This small molecule binds to this protein.
Small molecule (SMILES): CC(=O)N[C@H]1[C@H](O[C@H]2[C@H](O)[C@@H](NC(C)=O)CO[C@@H]2CO)O[C@H](CO)[C@@H](O)[C@@H]1O

Sequence of chain 2.A:
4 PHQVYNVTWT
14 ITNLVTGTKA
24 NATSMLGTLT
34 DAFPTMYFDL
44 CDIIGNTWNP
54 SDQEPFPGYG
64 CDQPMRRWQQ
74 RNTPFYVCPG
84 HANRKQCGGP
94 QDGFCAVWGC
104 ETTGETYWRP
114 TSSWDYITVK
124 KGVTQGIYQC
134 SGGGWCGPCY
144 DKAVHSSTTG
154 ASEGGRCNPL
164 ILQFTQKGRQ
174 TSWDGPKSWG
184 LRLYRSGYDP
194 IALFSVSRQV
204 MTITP

Sequence of chain 1.B:
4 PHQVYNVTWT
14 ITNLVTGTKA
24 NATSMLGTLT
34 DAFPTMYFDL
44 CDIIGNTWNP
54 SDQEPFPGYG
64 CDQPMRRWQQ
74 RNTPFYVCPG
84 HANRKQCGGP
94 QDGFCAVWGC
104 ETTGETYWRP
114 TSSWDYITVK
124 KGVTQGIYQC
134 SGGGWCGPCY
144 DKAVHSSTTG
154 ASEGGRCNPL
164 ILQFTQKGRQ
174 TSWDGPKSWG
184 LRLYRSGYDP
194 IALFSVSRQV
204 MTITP

Binding-site contacts:
Ligand atom C1 contacts residue ASN9 of chain 1.B at 1.4 Å.
Ligand atom O6 contacts residue ASP177 of chain 2.A at 3.9 Å.
Ligand atom C2 contacts residue ASN9 of chain 1.B at 2.4 Å.
Ligand atom O6 contacts residue THR11 of chain 1.B at 4.1 Å.
Ligand atom O7 contacts residue THR207 of chain 1.B at 2.9 Å (h-bond).
Ligand atom C5 contacts residue ASN9 of chain 1.B at 3.7 Å.
Ligand atom O5 contacts residue THR11 of chain 1.B at 4.1 Å.
Ligand atom O5 contacts residue ASN9 of chain 1.B at 2.4 Å (h-bond).
Ligand atom C7 contacts residue THR207 of chain 1.B at 3.4 Å.
Ligand atom O4 contacts residue ASP177 of chain 2.A at 4.4 Å.
Ligand atom O5 contacts residue SER27 of chain 1.B at 4.2 Å.
Ligand atom C1 contacts residue THR11 of chain 1.B at 4.4 Å.
Ligand atom O7 contacts residue ASN9 of chain 1.B at 3.7 Å.
Ligand atom C3 contacts residue ASN9 of chain 1.B at 3.8 Å.
Ligand atom C5 contacts residue SER27 of chain 1.B at 4.0 Å.
Ligand atom N2 contacts residue ASN9 of chain 1.B at 2.8 Å (h-bond).
Ligand atom C1 contacts residue SER27 of chain 1.B at 4.1 Å.
Ligand atom C4 contacts residue ASN9 of chain 1.B at 4.3 Å.
Ligand atom C8 contacts residue THR207 of chain 1.B at 3.4 Å.
Ligand atom O7 contacts residue ILE206 of chain 1.B at 4.3 Å.
Ligand atom C7 contacts residue ASN9 of chain 1.B at 3.7 Å.